Binding-site contacts:
Ligand atom N18 contacts residue MET142 of chain 1.A at 3.7 Å.
Ligand atom C11 contacts residue ASN239 of chain 1.A at 3.5 Å.
Ligand atom C3 contacts residue SER203 of chain 1.A at 3.8 Å.
Ligand atom O5 contacts residue SER203 of chain 1.A at 3.6 Å.
Ligand atom O17 contacts residue SER137 of chain 1.A at 3.8 Å.
Ligand atom C7 contacts residue TYR109 of chain 1.A at 3.5 Å (hydrophobic).
Ligand atom C14 contacts residue GLU92 of chain 1.A at 3.5 Å.
Ligand atom C12 contacts residue GLU92 of chain 1.A at 3.5 Å.
Ligand atom N10 contacts residue PHE238 of chain 1.A at 3.0 Å (h-bond).
Ligand atom C12 contacts residue MTA1 of chain 1.F at 3.4 Å.
Ligand atom N8 contacts residue ILE262 of chain 1.A at 3.6 Å.
Ligand atom C11 contacts residue PHE263 of chain 1.A at 3.7 Å (hydrophobic).
Ligand atom C14 contacts residue MET142 of chain 1.A at 3.5 Å (hydrophobic).
Ligand atom O17 contacts residue MET142 of chain 1.A at 3.0 Å (h-bond).
Ligand atom C14 contacts residue SER137 of chain 1.A at 3.7 Å.
Ligand atom O16 contacts residue ARG229 of chain 1.A at 3.0 Å (salt-bridge).
Ligand atom O4 contacts residue SER204 of chain 1.A at 3.0 Å (h-bond).
Ligand atom O4 contacts residue THR205 of chain 1.A at 3.1 Å (h-bond).
Ligand atom O4 contacts residue SER203 of chain 1.A at 3.6 Å.
Ligand atom O5 contacts residue ARG229 of chain 1.A at 3.1 Å (salt-bridge).
Ligand atom C3 contacts residue SER204 of chain 1.A at 3.5 Å.
Ligand atom N18 contacts residue GLU92 of chain 1.A at 2.8 Å (salt-bridge).
Ligand atom N10 contacts residue ILE262 of chain 1.A at 3.7 Å.
Ligand atom O17 contacts residue THR143 of chain 1.A at 3.0 Å (h-bond).
Ligand atom C12 contacts residue SER203 of chain 1.A at 3.8 Å.
Ligand atom C9 contacts residue PHE238 of chain 1.A at 3.4 Å (hydrophobic).
Ligand atom C15 contacts residue MET142 of chain 1.A at 3.6 Å (hydrophobic).
Ligand atom O5 contacts residue SER204 of chain 1.A at 3.4 Å (h-bond).
Ligand atom C13 contacts residue ARG229 of chain 1.A at 3.7 Å.
Ligand atom N18 contacts residue TYR140 of chain 1.A at 3.0 Å (h-bond).
Ligand atom C13 contacts residue SER203 of chain 1.A at 3.4 Å.
Ligand atom N8 contacts residue TYR109 of chain 1.A at 2.7 Å (h-bond).
Ligand atom N18 contacts residue SER137 of chain 1.A at 2.8 Å (h-bond).
Ligand atom C6 contacts residue TYR109 of chain 1.A at 3.4 Å (hydrophobic).
Ligand atom N10 contacts residue ASN239 of chain 1.A at 3.2 Å (h-bond).
Ligand atom O17 contacts residue PRO141 of chain 1.A at 3.5 Å.
Ligand atom C9 contacts residue ILE262 of chain 1.A at 3.5 Å (hydrophobic).
Ligand atom O16 contacts residue THR143 of chain 1.A at 2.5 Å (h-bond).
Ligand atom C15 contacts residue THR143 of chain 1.A at 3.2 Å.
Ligand atom C13 contacts residue SER137 of chain 1.A at 3.9 Å.

Sequence of chain 1.A:
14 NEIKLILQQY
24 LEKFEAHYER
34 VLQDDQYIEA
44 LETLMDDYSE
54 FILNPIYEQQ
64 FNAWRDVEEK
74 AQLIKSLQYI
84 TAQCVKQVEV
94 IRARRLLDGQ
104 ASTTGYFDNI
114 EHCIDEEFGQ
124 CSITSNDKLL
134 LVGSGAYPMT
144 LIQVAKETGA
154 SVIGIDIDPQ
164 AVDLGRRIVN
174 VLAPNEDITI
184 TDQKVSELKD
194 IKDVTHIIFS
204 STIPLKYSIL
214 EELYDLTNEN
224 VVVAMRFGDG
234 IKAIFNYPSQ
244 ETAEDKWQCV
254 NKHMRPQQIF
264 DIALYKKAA

A small-molecule ligand and the protein it binds are described below.
Small molecule (SMILES): N[C@@H](CCN[C@H](Cc1c[nH]cn1)C(=O)O)C(=O)O